Binding-site contacts:
Ligand atom C10 contacts residue PHE388 of chain 1.A at 3.8 Å (hydrophobic).
Ligand atom C8 contacts residue MET420 of chain 1.A at 3.6 Å (hydrophobic).
Ligand atom C11 contacts residue LEU409 of chain 1.A at 3.8 Å (hydrophobic).
Ligand atom C19 contacts residue ASP497 of chain 1.A at 3.7 Å.
Ligand atom C4 contacts residue HIS525 of chain 1.A at 4.1 Å.
Ligand atom N21 contacts residue HIS525 of chain 1.A at 3.4 Å.
Ligand atom C1 contacts residue HIS525 of chain 1.A at 3.8 Å.
Ligand atom C15 contacts residue MET420 of chain 1.A at 3.8 Å (hydrophobic).
Ligand atom C2 contacts residue HIS525 of chain 1.A at 3.3 Å.
Ligand atom C10 contacts residue LEU429 of chain 1.A at 3.9 Å (hydrophobic).
Ligand atom C2 contacts residue VAL499 of chain 1.A at 3.6 Å (hydrophobic).
Ligand atom C9 contacts residue TYR384 of chain 1.A at 3.5 Å (hydrophobic).
Ligand atom O20 contacts residue LYS496 of chain 1.A at 4.0 Å.
Ligand atom C8 contacts residue TYR384 of chain 1.A at 3.7 Å (hydrophobic).
Ligand atom C17 contacts residue TRP526 of chain 1.A at 3.8 Å (hydrophobic).
Ligand atom O16 contacts residue LEU418 of chain 1.A at 3.8 Å.
Ligand atom C3 contacts residue VAL499 of chain 1.A at 3.6 Å (hydrophobic).
Ligand atom C1 contacts residue TYR384 of chain 1.A at 3.9 Å (hydrophobic).
Ligand atom C10 contacts residue LEU409 of chain 1.A at 3.6 Å (hydrophobic).
Ligand atom C18 contacts residue HIS525 of chain 1.A at 3.7 Å.
Ligand atom N21 contacts residue ASP497 of chain 1.A at 2.8 Å (salt-bridge).
Ligand atom C3 contacts residue ASP497 of chain 1.A at 3.8 Å.
Ligand atom C11 contacts residue PHE268 of chain 1.A at 3.7 Å (hydrophobic).
Ligand atom C19 contacts residue PHE498 of chain 1.A at 3.9 Å (hydrophobic).
Ligand atom C12 contacts residue TRP526 of chain 1.A at 3.9 Å (hydrophobic).
Ligand atom C10 contacts residue PHE268 of chain 1.A at 4.1 Å (hydrophobic).
Ligand atom C9 contacts residue PHE388 of chain 1.A at 3.6 Å (hydrophobic).
Ligand atom C9 contacts residue LEU429 of chain 1.A at 4.0 Å (hydrophobic).
Ligand atom C12 contacts residue LEU409 of chain 1.A at 4.0 Å (hydrophobic).
Ligand atom O20 contacts residue PHE498 of chain 1.A at 3.1 Å (h-bond).
Ligand atom C19 contacts residue HIS525 of chain 1.A at 3.6 Å.
Ligand atom C3 contacts residue HIS525 of chain 1.A at 3.5 Å.
Ligand atom N21 contacts residue VAL499 of chain 1.A at 3.7 Å.
Ligand atom C17 contacts residue LEU409 of chain 1.A at 3.6 Å (hydrophobic).
Ligand atom C14 contacts residue MET420 of chain 1.A at 3.8 Å (hydrophobic).
Ligand atom C18 contacts residue TRP526 of chain 1.A at 3.9 Å (hydrophobic).
Ligand atom N21 contacts residue PHE498 of chain 1.A at 4.1 Å.
Ligand atom C15 contacts residue LEU418 of chain 1.A at 3.4 Å (hydrophobic).
Ligand atom O20 contacts residue ASP497 of chain 1.A at 3.8 Å.
Ligand atom O16 contacts residue VAL417 of chain 1.A at 3.5 Å.

The small molecule below binds the protein below.
Small molecule (SMILES): O=C1Nc2ccc(C3CCCCC3)cc2C12CCOCC2

Sequence of chain 1.A:
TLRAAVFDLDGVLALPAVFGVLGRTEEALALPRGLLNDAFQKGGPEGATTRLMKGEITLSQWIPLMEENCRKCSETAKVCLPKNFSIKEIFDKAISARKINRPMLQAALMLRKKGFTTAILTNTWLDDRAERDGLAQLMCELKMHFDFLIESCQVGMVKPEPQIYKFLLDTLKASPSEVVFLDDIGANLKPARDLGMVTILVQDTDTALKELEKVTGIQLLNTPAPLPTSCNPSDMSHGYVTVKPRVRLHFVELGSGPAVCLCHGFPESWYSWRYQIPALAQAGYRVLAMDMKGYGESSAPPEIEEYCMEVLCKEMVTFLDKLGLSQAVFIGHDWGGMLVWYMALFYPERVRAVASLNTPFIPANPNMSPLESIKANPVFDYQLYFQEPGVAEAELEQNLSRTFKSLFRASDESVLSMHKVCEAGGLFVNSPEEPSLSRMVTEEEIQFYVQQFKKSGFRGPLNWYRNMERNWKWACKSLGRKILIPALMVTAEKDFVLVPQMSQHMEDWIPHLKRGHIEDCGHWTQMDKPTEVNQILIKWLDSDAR